Binding-site contacts:
Ligand atom C3 contacts residue TYR110 of chain 1.A at 3.7 Å (hydrophobic).
Ligand atom C6 contacts residue XGP1 of chain 1.G at 0.7 Å.
Ligand atom O2 contacts residue GLN71 of chain 1.A at 3.1 Å (h-bond).
Ligand atom O6 contacts residue XGP1 of chain 1.G at 0.5 Å (h-bond).
Ligand atom O5 contacts residue TYR110 of chain 1.A at 4.0 Å.
Ligand atom C5 contacts residue ASP35 of chain 1.A at 3.6 Å.
Ligand atom C1 contacts residue TYR110 of chain 1.A at 3.9 Å (hydrophobic).
Ligand atom C6 contacts residue HIS150 of chain 1.A at 3.5 Å.
Ligand atom O2 contacts residue TYR110 of chain 1.A at 4.0 Å.
Ligand atom C5 contacts residue XGP1 of chain 1.G at 0.3 Å.
Ligand atom C6 contacts residue TRP68 of chain 1.A at 4.1 Å (hydrophobic).
Ligand atom O3 contacts residue TRP68 of chain 1.A at 3.4 Å (h-bond).
Ligand atom O5 contacts residue XGP1 of chain 1.G at 0.1 Å (h-bond).
Ligand atom O2 contacts residue XGP1 of chain 1.G at 0.7 Å (h-bond).
Ligand atom C6 contacts residue ASP35 of chain 1.A at 3.3 Å.
Ligand atom O2 contacts residue ARG73 of chain 1.A at 3.2 Å (salt-bridge).
Ligand atom C4 contacts residue XGP1 of chain 1.G at 0.4 Å.
Ligand atom C3 contacts residue ARG73 of chain 1.A at 3.8 Å.
Ligand atom C2 contacts residue XGP1 of chain 1.G at 0.2 Å.
Ligand atom O3 contacts residue CYS33 of chain 1.A at 3.9 Å.
Ligand atom O4 contacts residue XGP1 of chain 1.G at 0.5 Å (h-bond).
Ligand atom C1 contacts residue XGP1 of chain 1.G at 0.2 Å.
Ligand atom C3 contacts residue XGP1 of chain 1.G at 0.5 Å.
Ligand atom O4 contacts residue TYR110 of chain 1.A at 3.7 Å.
Ligand atom O3 contacts residue ARG75 of chain 1.A at 3.4 Å (salt-bridge).
Ligand atom O1 contacts residue TRP68 of chain 1.A at 4.1 Å.
Ligand atom O3 contacts residue ARG73 of chain 1.A at 3.1 Å (salt-bridge).
Ligand atom O3 contacts residue XGP1 of chain 1.G at 0.8 Å (h-bond).
Ligand atom O6 contacts residue LYS102 of chain 1.A at 2.7 Å (salt-bridge).
Ligand atom C2 contacts residue GLN71 of chain 1.A at 4.0 Å.
Ligand atom C5 contacts residue TYR110 of chain 1.A at 3.7 Å (hydrophobic).
Ligand atom O5 contacts residue TRP68 of chain 1.A at 3.9 Å.
Ligand atom C1 contacts residue GLN71 of chain 1.A at 4.0 Å.
Ligand atom C3 contacts residue TRP68 of chain 1.A at 4.0 Å (hydrophobic).
Ligand atom C3 contacts residue CYS33 of chain 1.A at 4.0 Å (hydrophobic).
Ligand atom C2 contacts residue ARG73 of chain 1.A at 4.0 Å.
Ligand atom O6 contacts residue HIS150 of chain 1.A at 3.1 Å.
Ligand atom O1 contacts residue XGP1 of chain 1.G at 0.6 Å (h-bond).
Ligand atom C4 contacts residue TRP68 of chain 1.A at 3.8 Å (hydrophobic).
Ligand atom C2 contacts residue TRP68 of chain 1.A at 3.7 Å (hydrophobic).

Sequence of chain 1.A:
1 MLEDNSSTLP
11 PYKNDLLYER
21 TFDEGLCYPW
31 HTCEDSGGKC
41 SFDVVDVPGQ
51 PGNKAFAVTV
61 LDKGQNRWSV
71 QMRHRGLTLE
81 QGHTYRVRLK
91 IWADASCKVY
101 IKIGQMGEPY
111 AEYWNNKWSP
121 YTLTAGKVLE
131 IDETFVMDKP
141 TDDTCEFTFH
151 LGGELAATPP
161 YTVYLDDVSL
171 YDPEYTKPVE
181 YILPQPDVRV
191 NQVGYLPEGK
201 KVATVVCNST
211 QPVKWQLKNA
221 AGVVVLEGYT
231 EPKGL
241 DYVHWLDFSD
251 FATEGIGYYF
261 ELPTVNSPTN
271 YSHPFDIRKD

The protein below binds the small molecule below.
Small molecule (SMILES): OC[C@H]1O[C@@H](O[C@H]2[C@H](O)[C@@H](O)[C@H](O)O[C@@H]2CO)[C@H](O)[C@@H](O)[C@@H]1O